Binding-site contacts:
Ligand atom CAN contacts residue LEU1304 of chain 1.A at 3.6 Å (hydrophobic).
Ligand atom CBF contacts residue PHE1294 of chain 1.A at 4.4 Å (hydrophobic).
Ligand atom CBA contacts residue LEU1304 of chain 1.A at 4.1 Å (hydrophobic).
Ligand atom CAO contacts residue TRP1300 of chain 1.A at 4.2 Å (hydrophobic).
Ligand atom CAI contacts residue ALA1297 of chain 1.A at 4.1 Å (hydrophobic).
Ligand atom CAQ contacts residue ALA1297 of chain 1.A at 4.3 Å (hydrophobic).
Ligand atom CAV contacts residue THR1295 of chain 1.A at 3.4 Å.
Ligand atom CAO contacts residue LEU1304 of chain 1.A at 4.0 Å (hydrophobic).
Ligand atom CBG contacts residue TRP1300 of chain 1.A at 4.3 Å (hydrophobic).
Ligand atom CAU contacts residue TRP1300 of chain 1.A at 4.1 Å (hydrophobic).
Ligand atom CAX contacts residue THR1295 of chain 1.A at 4.4 Å.
Ligand atom OAW contacts residue THR1295 of chain 1.A at 4.2 Å.
Ligand atom CAT contacts residue PHE1294 of chain 1.A at 4.3 Å (hydrophobic).
Ligand atom CAZ contacts residue THR1295 of chain 1.A at 3.4 Å.
Ligand atom CAL contacts residue THR1295 of chain 1.A at 3.3 Å.
Ligand atom CAR contacts residue Y011 of chain 1.J at 4.2 Å.
Ligand atom OAH contacts residue Y011 of chain 1.J at 3.5 Å.
Ligand atom CAY contacts residue THR1295 of chain 1.A at 4.1 Å.
Ligand atom CAI contacts residue THR1295 of chain 1.A at 3.4 Å.
Ligand atom CBH contacts residue THR1295 of chain 1.A at 4.3 Å.
Ligand atom CBE contacts residue TRP1300 of chain 1.A at 4.2 Å (hydrophobic).
Ligand atom CAP contacts residue TRP1300 of chain 1.A at 4.4 Å (hydrophobic).
Ligand atom CAJ contacts residue LEU1304 of chain 1.A at 3.9 Å (hydrophobic).
Ligand atom CAK contacts residue THR1295 of chain 1.A at 4.4 Å.
Ligand atom CAM contacts residue THR1295 of chain 1.A at 3.8 Å.
Ligand atom CAT contacts residue THR1295 of chain 1.A at 4.2 Å.
Ligand atom CAK contacts residue ALA1297 of chain 1.A at 3.4 Å (hydrophobic).
Ligand atom CAR contacts residue THR1295 of chain 1.A at 4.3 Å.
Ligand atom CBC contacts residue THR1295 of chain 1.A at 3.3 Å.
Ligand atom CAB contacts residue LEU1304 of chain 1.A at 3.4 Å (hydrophobic).

A small-molecule ligand and the protein it binds are described below.
Small molecule (SMILES): CC(C)CCC[C@@H](C)[C@H]1CC[C@H]2[C@@H]3CC=C4C[C@@H](OC(=O)CCC(=O)O)CC[C@]4(C)[C@H]3CC[C@]12C

Sequence of chain 1.A:
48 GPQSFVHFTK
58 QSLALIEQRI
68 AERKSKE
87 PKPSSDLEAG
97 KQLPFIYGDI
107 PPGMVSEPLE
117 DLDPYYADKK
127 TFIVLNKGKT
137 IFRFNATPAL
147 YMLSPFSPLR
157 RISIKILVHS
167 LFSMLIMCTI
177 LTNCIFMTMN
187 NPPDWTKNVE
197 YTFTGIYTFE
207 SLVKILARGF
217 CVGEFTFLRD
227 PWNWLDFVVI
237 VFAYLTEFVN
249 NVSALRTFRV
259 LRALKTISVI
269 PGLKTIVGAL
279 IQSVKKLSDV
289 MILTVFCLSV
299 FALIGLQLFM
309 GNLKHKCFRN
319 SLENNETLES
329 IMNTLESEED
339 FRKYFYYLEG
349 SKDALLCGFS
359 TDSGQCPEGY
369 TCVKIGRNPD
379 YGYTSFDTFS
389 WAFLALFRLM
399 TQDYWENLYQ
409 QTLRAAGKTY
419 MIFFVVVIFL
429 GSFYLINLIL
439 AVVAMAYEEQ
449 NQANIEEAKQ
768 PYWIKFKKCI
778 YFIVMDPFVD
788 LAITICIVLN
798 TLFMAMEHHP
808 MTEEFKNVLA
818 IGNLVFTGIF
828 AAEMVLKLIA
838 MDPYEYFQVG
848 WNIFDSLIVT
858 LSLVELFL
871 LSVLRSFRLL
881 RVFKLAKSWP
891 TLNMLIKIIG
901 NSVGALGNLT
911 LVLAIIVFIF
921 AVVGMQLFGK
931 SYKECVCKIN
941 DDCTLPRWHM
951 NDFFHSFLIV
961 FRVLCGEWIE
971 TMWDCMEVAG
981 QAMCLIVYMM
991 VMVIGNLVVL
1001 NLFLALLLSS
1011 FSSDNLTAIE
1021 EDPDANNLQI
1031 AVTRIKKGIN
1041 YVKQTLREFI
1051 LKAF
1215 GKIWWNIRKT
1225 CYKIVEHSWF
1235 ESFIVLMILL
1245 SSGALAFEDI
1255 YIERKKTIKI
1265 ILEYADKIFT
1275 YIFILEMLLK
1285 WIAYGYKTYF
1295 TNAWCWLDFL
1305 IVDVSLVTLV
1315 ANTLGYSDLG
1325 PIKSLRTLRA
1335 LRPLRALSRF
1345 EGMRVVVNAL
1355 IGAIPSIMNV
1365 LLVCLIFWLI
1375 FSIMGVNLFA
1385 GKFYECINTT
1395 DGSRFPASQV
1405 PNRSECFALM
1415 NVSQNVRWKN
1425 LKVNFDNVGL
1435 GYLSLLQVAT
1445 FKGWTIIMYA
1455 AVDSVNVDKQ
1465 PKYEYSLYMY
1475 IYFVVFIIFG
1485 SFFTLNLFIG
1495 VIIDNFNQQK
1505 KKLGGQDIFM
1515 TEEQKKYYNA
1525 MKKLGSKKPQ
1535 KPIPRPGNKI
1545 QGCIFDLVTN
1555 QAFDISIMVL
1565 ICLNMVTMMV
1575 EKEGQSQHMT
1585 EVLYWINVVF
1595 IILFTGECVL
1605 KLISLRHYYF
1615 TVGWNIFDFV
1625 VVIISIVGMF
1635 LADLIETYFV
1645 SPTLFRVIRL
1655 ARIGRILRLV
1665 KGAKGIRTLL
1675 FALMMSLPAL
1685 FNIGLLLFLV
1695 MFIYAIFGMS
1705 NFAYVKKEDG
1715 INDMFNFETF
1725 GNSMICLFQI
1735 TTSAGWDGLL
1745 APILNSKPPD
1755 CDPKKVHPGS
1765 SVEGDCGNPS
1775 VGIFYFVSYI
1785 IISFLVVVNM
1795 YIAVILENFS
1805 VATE